Binding-site contacts:
Ligand atom O3' contacts residue MET64 of chain 1.F at 3.5 Å.
Ligand atom N8 contacts residue MET180 of chain 1.F at 3.4 Å.
Ligand atom N1 contacts residue CYS91 of chain 1.F at 3.9 Å.
Ligand atom C6 contacts residue PHE159 of chain 1.F at 3.7 Å (hydrophobic).
Ligand atom O3' contacts residue GLU181 of chain 1.F at 2.6 Å (salt-bridge).
Ligand atom C5' contacts residue MET64 of chain 1.F at 3.9 Å (hydrophobic).
Ligand atom C5 contacts residue ILE178 of chain 1.F at 3.8 Å (hydrophobic).
Ligand atom C5 contacts residue PHE159 of chain 1.F at 3.5 Å (hydrophobic).
Ligand atom C2' contacts residue MET180 of chain 1.F at 3.6 Å (hydrophobic).
Ligand atom N1 contacts residue ASP204 of chain 1.F at 2.8 Å (salt-bridge).
Ligand atom O5' contacts residue HIS4 of chain 1.C at 2.8 Å (h-bond).
Ligand atom O5' contacts residue PHE159 of chain 1.F at 3.4 Å.
Ligand atom O2' contacts residue THR90 of chain 1.F at 3.8 Å.
Ligand atom N7 contacts residue PHE159 of chain 1.F at 3.6 Å.
Ligand atom O2' contacts residue ARG87 of chain 1.F at 3.1 Å (salt-bridge).
Ligand atom N3 contacts residue CYS91 of chain 1.F at 3.5 Å.
Ligand atom C2 contacts residue GLY92 of chain 1.F at 3.4 Å.
Ligand atom N3 contacts residue THR90 of chain 1.F at 3.9 Å.
Ligand atom O2' contacts residue GLU181 of chain 1.F at 2.6 Å (salt-bridge).
Ligand atom N1 contacts residue GLY92 of chain 1.F at 3.4 Å.
Ligand atom N6 contacts residue LEU206 of chain 1.F at 3.6 Å.
Ligand atom C6 contacts residue GLY92 of chain 1.F at 3.6 Å.
Ligand atom C5' contacts residue PHE159 of chain 1.F at 3.4 Å (hydrophobic).
Ligand atom C3' contacts residue GLU181 of chain 1.F at 3.5 Å.
Ligand atom C4 contacts residue PHE159 of chain 1.F at 3.8 Å (hydrophobic).
Ligand atom N7 contacts residue ILE178 of chain 1.F at 3.8 Å.
Ligand atom N8 contacts residue GLU179 of chain 1.F at 3.5 Å.
Ligand atom N6 contacts residue GLY92 of chain 1.F at 3.9 Å.
Ligand atom C4' contacts residue ARG43 of chain 1.C at 3.6 Å.
Ligand atom N3 contacts residue GLY92 of chain 1.F at 3.7 Å.
Ligand atom O5' contacts residue ARG43 of chain 1.C at 3.5 Å (salt-bridge).
Ligand atom O4' contacts residue THR90 of chain 1.F at 3.2 Å (h-bond).
Ligand atom O2' contacts residue GLU179 of chain 1.F at 3.5 Å.
Ligand atom C2' contacts residue GLU181 of chain 1.F at 3.7 Å.
Ligand atom C2 contacts residue ASP204 of chain 1.F at 3.0 Å.
Ligand atom C5' contacts residue HIS4 of chain 1.C at 3.5 Å.
Ligand atom C2 contacts residue SER203 of chain 1.F at 3.6 Å.
Ligand atom O2' contacts residue MET180 of chain 1.F at 3.3 Å (h-bond).
Ligand atom C1' contacts residue THR90 of chain 1.F at 3.4 Å.
Ligand atom C2 contacts residue CYS91 of chain 1.F at 3.4 Å (hydrophobic).

Sequence of chain 1.C:
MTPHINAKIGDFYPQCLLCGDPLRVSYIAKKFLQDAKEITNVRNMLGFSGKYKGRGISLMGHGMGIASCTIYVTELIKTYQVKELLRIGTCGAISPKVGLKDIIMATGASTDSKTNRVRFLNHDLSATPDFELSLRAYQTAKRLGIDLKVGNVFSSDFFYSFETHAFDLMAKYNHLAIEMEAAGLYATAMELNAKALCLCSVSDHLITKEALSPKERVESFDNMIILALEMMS

This small molecule binds to this protein.
Small molecule (SMILES): Nc1ncnc2c([C@@H]3O[C@H](CO)[C@@H](O)[C@H]3O)n[nH]c12

Sequence of chain 1.F:
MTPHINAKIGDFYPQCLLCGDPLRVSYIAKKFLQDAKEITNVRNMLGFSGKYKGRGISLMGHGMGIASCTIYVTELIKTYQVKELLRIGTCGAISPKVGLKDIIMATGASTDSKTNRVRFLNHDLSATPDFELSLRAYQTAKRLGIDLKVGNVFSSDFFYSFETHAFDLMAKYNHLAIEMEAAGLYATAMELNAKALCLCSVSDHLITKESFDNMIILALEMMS